A protein and the small-molecule ligand that binds it are described below.
Small molecule (SMILES): CC(=O)N[C@H]1[C@H](O[C@H]2[C@H](O)[C@@H](NC(C)=O)CO[C@@H]2CO)O[C@H](CO)[C@@H](O[C@@H]2O[C@H](CO)[C@@H](O)[C@H](O)[C@@H]2O)[C@@H]1O

Sequence of chain 1.E:
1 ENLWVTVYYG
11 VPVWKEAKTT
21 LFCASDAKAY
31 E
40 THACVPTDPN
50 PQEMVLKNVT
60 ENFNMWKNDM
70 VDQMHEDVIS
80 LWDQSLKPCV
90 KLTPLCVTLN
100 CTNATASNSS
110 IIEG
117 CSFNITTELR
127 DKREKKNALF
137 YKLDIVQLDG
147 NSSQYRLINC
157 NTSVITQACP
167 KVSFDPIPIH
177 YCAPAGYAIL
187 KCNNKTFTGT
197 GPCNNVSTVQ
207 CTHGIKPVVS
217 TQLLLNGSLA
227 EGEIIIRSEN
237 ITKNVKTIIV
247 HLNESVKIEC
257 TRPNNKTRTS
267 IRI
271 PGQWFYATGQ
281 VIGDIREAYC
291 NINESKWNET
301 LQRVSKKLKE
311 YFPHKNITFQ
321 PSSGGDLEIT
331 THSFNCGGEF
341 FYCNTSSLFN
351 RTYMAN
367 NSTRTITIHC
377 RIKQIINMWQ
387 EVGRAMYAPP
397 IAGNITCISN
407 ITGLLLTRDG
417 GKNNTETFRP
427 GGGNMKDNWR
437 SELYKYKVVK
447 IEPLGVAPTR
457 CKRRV

Binding-site contacts:
Ligand atom C8 contacts residue SER346 of chain 1.E at 4.5 Å.
Ligand atom N2 contacts residue NAG2 of chain 1.W at 4.2 Å.
Ligand atom C7 contacts residue NAG2 of chain 1.W at 3.9 Å.
Ligand atom N2 contacts residue ASN350 of chain 1.E at 2.9 Å (h-bond).
Ligand atom C8 contacts residue ASN350 of chain 1.E at 4.3 Å.
Ligand atom C3 contacts residue ASN350 of chain 1.E at 3.8 Å.
Ligand atom C2 contacts residue ASN350 of chain 1.E at 2.4 Å.
Ligand atom O7 contacts residue ASN350 of chain 1.E at 3.0 Å (h-bond).
Ligand atom C5 contacts residue ASN350 of chain 1.E at 3.7 Å.
Ligand atom O3 contacts residue NAG2 of chain 1.W at 4.4 Å.
Ligand atom C7 contacts residue ASN350 of chain 1.E at 3.1 Å.
Ligand atom C8 contacts residue NAG2 of chain 1.W at 3.5 Å.
Ligand atom C1 contacts residue ASN350 of chain 1.E at 1.4 Å.
Ligand atom O5 contacts residue ASN350 of chain 1.E at 2.4 Å (h-bond).
Ligand atom C4 contacts residue ASN350 of chain 1.E at 4.2 Å.